Sequence of chain 1.H:
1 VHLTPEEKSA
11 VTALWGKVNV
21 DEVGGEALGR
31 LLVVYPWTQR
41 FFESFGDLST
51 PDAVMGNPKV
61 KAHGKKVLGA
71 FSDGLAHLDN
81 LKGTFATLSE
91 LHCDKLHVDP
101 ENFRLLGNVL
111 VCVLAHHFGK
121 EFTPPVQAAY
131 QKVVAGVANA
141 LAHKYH

The protein below binds the small molecule below.
Small molecule (SMILES): O=CC=CC=O

Sequence of chain 1.F:
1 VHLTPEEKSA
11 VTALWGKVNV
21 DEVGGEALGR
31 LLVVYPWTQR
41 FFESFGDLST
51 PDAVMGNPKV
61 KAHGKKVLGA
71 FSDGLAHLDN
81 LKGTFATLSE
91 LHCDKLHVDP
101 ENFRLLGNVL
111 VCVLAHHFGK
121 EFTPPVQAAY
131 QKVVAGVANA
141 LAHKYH

Binding-site contacts:
Ligand atom O3 contacts residue VAL1 of chain 1.H at 3.1 Å.
Ligand atom C5 contacts residue LYS82 of chain 1.F at 2.3 Å.
Ligand atom C5 contacts residue LYS82 of chain 1.H at 3.5 Å.
Ligand atom O8 contacts residue VAL1 of chain 1.F at 3.5 Å (h-bond).
Ligand atom C2 contacts residue LYS82 of chain 1.H at 1.3 Å.
Ligand atom C7 contacts residue LYS82 of chain 1.F at 1.3 Å.
Ligand atom C1 contacts residue LYS82 of chain 1.F at 3.5 Å.
Ligand atom O3 contacts residue LYS82 of chain 1.H at 2.0 Å (salt-bridge).
Ligand atom O8 contacts residue LYS82 of chain 1.F at 2.1 Å (salt-bridge).
Ligand atom C5 contacts residue VAL1 of chain 1.H at 4.1 Å (hydrophobic).
Ligand atom C2 contacts residue VAL1 of chain 1.H at 4.0 Å (hydrophobic).
Ligand atom C1 contacts residue VAL1 of chain 1.F at 4.5 Å (hydrophobic).
Ligand atom C1 contacts residue LYS82 of chain 1.H at 2.3 Å.